Sequence of chain 1.H:
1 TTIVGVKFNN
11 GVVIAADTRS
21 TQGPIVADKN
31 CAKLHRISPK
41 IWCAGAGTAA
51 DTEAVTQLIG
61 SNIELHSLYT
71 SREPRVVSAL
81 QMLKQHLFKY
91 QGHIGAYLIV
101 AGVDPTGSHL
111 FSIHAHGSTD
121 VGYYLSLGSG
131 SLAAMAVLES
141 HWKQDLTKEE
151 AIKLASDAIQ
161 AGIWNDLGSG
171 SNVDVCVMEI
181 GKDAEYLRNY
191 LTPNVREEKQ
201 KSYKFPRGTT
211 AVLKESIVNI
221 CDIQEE

Sequence of chain 1.I:
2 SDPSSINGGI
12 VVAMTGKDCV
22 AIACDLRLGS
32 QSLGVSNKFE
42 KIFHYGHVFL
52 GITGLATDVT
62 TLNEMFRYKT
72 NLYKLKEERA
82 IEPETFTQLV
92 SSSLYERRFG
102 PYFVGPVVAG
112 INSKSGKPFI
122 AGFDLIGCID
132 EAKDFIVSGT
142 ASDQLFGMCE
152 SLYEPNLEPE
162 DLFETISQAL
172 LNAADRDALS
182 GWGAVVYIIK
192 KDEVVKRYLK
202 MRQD

Binding-site contacts:
Ligand atom N22 contacts residue THR1 of chain 1.H at 3.6 Å.
Ligand atom C9 contacts residue THR1 of chain 1.H at 1.4 Å.
Ligand atom C2 contacts residue THR52 of chain 1.H at 3.6 Å.
Ligand atom C10 contacts residue GLY168 of chain 1.H at 3.4 Å.
Ligand atom C24 contacts residue GLY47 of chain 1.H at 3.5 Å.
Ligand atom C38 contacts residue ASP125 of chain 1.I at 3.6 Å.
Ligand atom C42 contacts residue GLY47 of chain 1.H at 3.6 Å.
Ligand atom C6 contacts residue THR1 of chain 1.H at 3.7 Å.
Ligand atom C43 contacts residue THR48 of chain 1.H at 3.6 Å.
Ligand atom C3 contacts residue CYS31 of chain 1.H at 3.4 Å (hydrophobic).
Ligand atom O13 contacts residue THR21 of chain 1.H at 3.5 Å (h-bond).
Ligand atom C12 contacts residue MES1 of chain 1.FA at 3.6 Å.
Ligand atom C1 contacts residue GLY45 of chain 1.H at 3.4 Å.
Ligand atom C12 contacts residue THR1 of chain 1.H at 2.5 Å.
Ligand atom O61 contacts residue GLN22 of chain 1.H at 3.6 Å.
Ligand atom C7 contacts residue THR1 of chain 1.H at 2.6 Å.
Ligand atom O13 contacts residue THR1 of chain 1.H at 3.7 Å.
Ligand atom N25 contacts residue THR21 of chain 1.H at 2.9 Å (h-bond).
Ligand atom C11 contacts residue THR1 of chain 1.H at 2.5 Å.
Ligand atom O21 contacts residue THR1 of chain 1.H at 2.3 Å (h-bond).
Ligand atom N28 contacts residue ASP125 of chain 1.I at 3.5 Å (salt-bridge).
Ligand atom C5 contacts residue ALA49 of chain 1.H at 3.7 Å (hydrophobic).
Ligand atom N22 contacts residue GLY47 of chain 1.H at 3.1 Å (h-bond).
Ligand atom C3 contacts residue ALA49 of chain 1.H at 3.5 Å (hydrophobic).
Ligand atom C4 contacts residue CYS31 of chain 1.H at 3.2 Å (hydrophobic).
Ligand atom C26 contacts residue THR21 of chain 1.H at 3.6 Å.
Ligand atom C27 contacts residue THR21 of chain 1.H at 3.4 Å.
Ligand atom O39 contacts residue ALA49 of chain 1.H at 3.0 Å (h-bond).
Ligand atom C10 contacts residue THR1 of chain 1.H at 1.5 Å.
Ligand atom O49 contacts residue THR21 of chain 1.H at 3.1 Å (h-bond).
Ligand atom C11 contacts residue ARG19 of chain 1.H at 3.3 Å.
Ligand atom O49 contacts residue SER20 of chain 1.H at 3.4 Å (h-bond).
Ligand atom C8 contacts residue THR1 of chain 1.H at 2.3 Å.
Ligand atom O21 contacts residue GLY47 of chain 1.H at 3.1 Å (h-bond).
Ligand atom C7 contacts residue GLY47 of chain 1.H at 3.7 Å.
Ligand atom C11 contacts residue GLY168 of chain 1.H at 3.0 Å.
Ligand atom C57 contacts residue LEU126 of chain 1.I at 3.6 Å (hydrophobic).
Ligand atom C56 contacts residue LEU126 of chain 1.I at 3.7 Å (hydrophobic).
Ligand atom O21 contacts residue MES1 of chain 1.FA at 2.5 Å (h-bond).
Ligand atom C4 contacts residue ALA49 of chain 1.H at 3.5 Å (hydrophobic).

The small molecule below binds the protein below.
Small molecule (SMILES): COc1ccc(C[C@H](NC(=O)[C@H](C)NC(=O)C2=CC3=CCC=CC3=C2C)C(=O)N[C@@H](Cc2ccccc2)[C@@H](O)[C@H](C)CO)cc1